A protein and the small-molecule ligand that binds it are described below.
Small molecule (SMILES): Nc1ncnc2c1ncn2[C@@H]1CC[C@H](CO[P](=O)(O)O[P](=O)(O)OP(=O)(O)O)O1

Binding-site contacts:
Ligand atom O2B contacts residue ZN1 of chain 1.K at 1.9 Å.
Ligand atom C5 contacts residue DG9 of chain 1.C at 3.6 Å.
Ligand atom O3G contacts residue ARG406 of chain 1.A at 3.0 Å (salt-bridge).
Ligand atom O1G contacts residue LYS410 of chain 1.A at 3.3 Å (salt-bridge).
Ligand atom PG contacts residue ZN1 of chain 1.K at 3.3 Å.
Ligand atom C1' contacts residue GLU362 of chain 1.A at 3.4 Å.
Ligand atom O4' contacts residue ARG319 of chain 1.A at 3.0 Å (salt-bridge).
Ligand atom O2B contacts residue GLN360 of chain 1.A at 3.2 Å (h-bond).
Ligand atom PB contacts residue ZN1 of chain 1.K at 3.2 Å.
Ligand atom O5' contacts residue DG9 of chain 1.C at 3.1 Å.
Ligand atom O2G contacts residue TYR358 of chain 1.A at 2.9 Å (h-bond).
Ligand atom O2A contacts residue ZN1 of chain 1.L at 2.8 Å.
Ligand atom PA contacts residue ZN1 of chain 1.K at 3.5 Å.
Ligand atom O1B contacts residue HIS386 of chain 1.A at 3.0 Å (h-bond).
Ligand atom O3B contacts residue HIS386 of chain 1.A at 3.5 Å (h-bond).
Ligand atom O1G contacts residue ARG406 of chain 1.A at 2.8 Å (salt-bridge).
Ligand atom O2B contacts residue ASP534 of chain 1.A at 3.0 Å (salt-bridge).
Ligand atom C2' contacts residue TYR414 of chain 1.A at 3.6 Å (hydrophobic).
Ligand atom O2B contacts residue TYR358 of chain 1.A at 2.8 Å (h-bond).
Ligand atom O1B contacts residue GLN360 of chain 1.A at 2.9 Å.
Ligand atom O1B contacts residue ILE361 of chain 1.A at 3.6 Å (h-bond).
Ligand atom C2' contacts residue GLU362 of chain 1.A at 3.2 Å.
Ligand atom C5' contacts residue DG9 of chain 1.C at 3.5 Å.
Ligand atom C5' contacts residue ASP534 of chain 1.A at 3.5 Å.
Ligand atom O2G contacts residue ASP357 of chain 1.A at 3.4 Å (salt-bridge).
Ligand atom O3G contacts residue SER359 of chain 1.A at 3.3 Å.
Ligand atom O1B contacts residue TYR414 of chain 1.A at 2.5 Å (h-bond).
Ligand atom C1' contacts residue ARG319 of chain 1.A at 3.4 Å.
Ligand atom C4' contacts residue GLU362 of chain 1.A at 3.5 Å.
Ligand atom O1A contacts residue LYS410 of chain 1.A at 2.9 Å (salt-bridge).
Ligand atom C3' contacts residue TYR414 of chain 1.A at 3.5 Å (hydrophobic).
Ligand atom O2A contacts residue ASP534 of chain 1.A at 2.8 Å (salt-bridge).
Ligand atom PB contacts residue GLN360 of chain 1.A at 3.5 Å.
Ligand atom O4' contacts residue GLU362 of chain 1.A at 3.6 Å (salt-bridge).
Ligand atom O3B contacts residue LYS410 of chain 1.A at 3.6 Å (salt-bridge).
Ligand atom O3G contacts residue GLN360 of chain 1.A at 2.8 Å (h-bond).
Ligand atom O2B contacts residue ILE361 of chain 1.A at 3.1 Å (h-bond).
Ligand atom O2G contacts residue ZN1 of chain 1.K at 1.9 Å.
Ligand atom O2A contacts residue ZN1 of chain 1.K at 2.2 Å.
Ligand atom O4' contacts residue DG9 of chain 1.C at 3.2 Å.

Sequence of chain 1.A:
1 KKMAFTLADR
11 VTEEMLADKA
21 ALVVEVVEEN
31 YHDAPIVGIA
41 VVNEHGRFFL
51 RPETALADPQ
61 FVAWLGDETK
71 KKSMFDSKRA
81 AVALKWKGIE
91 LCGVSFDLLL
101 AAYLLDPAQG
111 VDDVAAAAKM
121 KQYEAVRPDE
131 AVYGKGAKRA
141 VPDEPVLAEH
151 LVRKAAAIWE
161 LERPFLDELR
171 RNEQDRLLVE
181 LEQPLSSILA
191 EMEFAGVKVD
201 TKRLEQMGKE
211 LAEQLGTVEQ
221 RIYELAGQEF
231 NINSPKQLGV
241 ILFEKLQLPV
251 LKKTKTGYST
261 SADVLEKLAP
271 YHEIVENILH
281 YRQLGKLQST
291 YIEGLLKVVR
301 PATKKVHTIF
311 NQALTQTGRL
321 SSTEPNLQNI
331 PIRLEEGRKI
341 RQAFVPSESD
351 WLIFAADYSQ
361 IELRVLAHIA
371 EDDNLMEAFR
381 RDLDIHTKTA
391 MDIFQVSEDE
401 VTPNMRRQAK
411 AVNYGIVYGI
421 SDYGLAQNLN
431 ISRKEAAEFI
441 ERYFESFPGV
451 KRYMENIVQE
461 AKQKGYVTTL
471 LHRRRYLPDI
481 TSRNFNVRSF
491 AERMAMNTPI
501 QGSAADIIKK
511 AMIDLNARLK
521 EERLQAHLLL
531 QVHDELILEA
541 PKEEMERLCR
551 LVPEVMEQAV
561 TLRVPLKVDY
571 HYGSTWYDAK